Binding-site contacts:
Ligand atom C6 contacts residue ASP2 of chain 2.A at 3.9 Å.
Ligand atom C7 contacts residue ASN5 of chain 2.A at 3.7 Å.
Ligand atom N2 contacts residue ASP2 of chain 2.A at 3.9 Å.
Ligand atom N2 contacts residue PHE3 of chain 2.A at 2.9 Å (h-bond).
Ligand atom C4 contacts residue ASN5 of chain 2.A at 4.3 Å.
Ligand atom O4 contacts residue ASN154 of chain 2.A at 4.5 Å.
Ligand atom C1 contacts residue PHE3 of chain 2.A at 4.0 Å (hydrophobic).
Ligand atom C4 contacts residue ASN154 of chain 2.A at 4.4 Å.
Ligand atom O5 contacts residue ASN154 of chain 2.A at 3.9 Å.
Ligand atom O5 contacts residue ASP2 of chain 2.A at 3.8 Å.
Ligand atom C1 contacts residue ASN5 of chain 2.A at 1.4 Å.
Ligand atom C2 contacts residue PHE3 of chain 2.A at 3.9 Å (hydrophobic).
Ligand atom O7 contacts residue ASN5 of chain 2.A at 4.1 Å.
Ligand atom C3 contacts residue PHE3 of chain 2.A at 4.5 Å (hydrophobic).
Ligand atom C3 contacts residue ASN5 of chain 2.A at 3.8 Å.
Ligand atom N2 contacts residue ASN5 of chain 2.A at 2.8 Å (h-bond).
Ligand atom C7 contacts residue ASP2 of chain 2.A at 3.8 Å.
Ligand atom O3 contacts residue ASP2 of chain 2.A at 3.4 Å.
Ligand atom C8 contacts residue ASP2 of chain 2.A at 3.5 Å.
Ligand atom C6 contacts residue ASN154 of chain 2.A at 3.8 Å.
Ligand atom C5 contacts residue ASN154 of chain 2.A at 3.4 Å.
Ligand atom C2 contacts residue ASN5 of chain 2.A at 2.4 Å.
Ligand atom C8 contacts residue PHE3 of chain 2.A at 3.3 Å (hydrophobic).
Ligand atom O6 contacts residue ASP2 of chain 2.A at 2.9 Å (salt-bridge).
Ligand atom O5 contacts residue ASN5 of chain 2.A at 2.4 Å (h-bond).
Ligand atom C7 contacts residue PHE3 of chain 2.A at 3.5 Å (hydrophobic).
Ligand atom C3 contacts residue ASP2 of chain 2.A at 4.2 Å.
Ligand atom C1 contacts residue ASN154 of chain 2.A at 4.1 Å.
Ligand atom C5 contacts residue ASN5 of chain 2.A at 3.7 Å.

This protein binds this small molecule.
Small molecule (SMILES): CC(=O)N[C@H]1[C@H](O[C@H]2[C@H](O)[C@@H](NC(C)=O)CO[C@@H]2CO)O[C@H](CO)[C@@H](O)[C@@H]1O

Sequence of chain 2.A:
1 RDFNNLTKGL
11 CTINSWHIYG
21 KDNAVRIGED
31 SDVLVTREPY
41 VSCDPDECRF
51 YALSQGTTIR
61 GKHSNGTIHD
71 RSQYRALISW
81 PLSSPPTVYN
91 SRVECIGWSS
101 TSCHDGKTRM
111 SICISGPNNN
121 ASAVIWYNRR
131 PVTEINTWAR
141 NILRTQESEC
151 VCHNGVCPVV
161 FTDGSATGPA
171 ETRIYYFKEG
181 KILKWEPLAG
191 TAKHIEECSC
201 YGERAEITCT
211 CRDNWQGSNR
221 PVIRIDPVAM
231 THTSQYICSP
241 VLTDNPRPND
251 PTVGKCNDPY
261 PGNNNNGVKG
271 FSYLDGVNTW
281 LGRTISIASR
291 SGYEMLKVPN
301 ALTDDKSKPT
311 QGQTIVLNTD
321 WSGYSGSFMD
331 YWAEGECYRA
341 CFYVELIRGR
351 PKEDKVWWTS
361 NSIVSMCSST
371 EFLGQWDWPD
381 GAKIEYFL